A protein and the small-molecule ligand that binds it are described below.
Small molecule (SMILES): CC(=O)N[C@H]1[C@H](O[C@H]2[C@H](O)[C@@H](NC(C)=O)CO[C@@H]2CO)O[C@H](CO)[C@@H](O[C@@H]2O[C@H](CO[C@H]3O[C@H](CO)[C@@H](O)[C@H](O)[C@@H]3O[C@H]3O[C@H](CO)[C@@H](O)[C@H](O)[C@@H]3O)[C@@H](O)[C@H](O[C@H]3O[C@H](CO)[C@@H](O)[C@H](O)[C@@H]3O)[C@@H]2O)[C@@H]1O

Binding-site contacts:
Ligand atom C8 contacts residue NAG1 of chain 2.M at 3.5 Å.
Ligand atom C5 contacts residue ASN416 of chain 2.D at 3.7 Å.
Ligand atom C7 contacts residue ASN416 of chain 2.D at 3.9 Å.
Ligand atom N2 contacts residue ASN416 of chain 2.D at 2.8 Å (h-bond).
Ligand atom C8 contacts residue ASN232 of chain 2.D at 3.5 Å.
Ligand atom C3 contacts residue ASN416 of chain 2.D at 3.8 Å.
Ligand atom C1 contacts residue ASN416 of chain 2.D at 1.4 Å.
Ligand atom O5 contacts residue ASN416 of chain 2.D at 2.4 Å (h-bond).
Ligand atom C4 contacts residue ASN416 of chain 2.D at 4.3 Å.
Ligand atom C7 contacts residue ASN232 of chain 2.D at 4.5 Å.
Ligand atom C2 contacts residue ASN416 of chain 2.D at 2.5 Å.

Sequence of chain 2.D:
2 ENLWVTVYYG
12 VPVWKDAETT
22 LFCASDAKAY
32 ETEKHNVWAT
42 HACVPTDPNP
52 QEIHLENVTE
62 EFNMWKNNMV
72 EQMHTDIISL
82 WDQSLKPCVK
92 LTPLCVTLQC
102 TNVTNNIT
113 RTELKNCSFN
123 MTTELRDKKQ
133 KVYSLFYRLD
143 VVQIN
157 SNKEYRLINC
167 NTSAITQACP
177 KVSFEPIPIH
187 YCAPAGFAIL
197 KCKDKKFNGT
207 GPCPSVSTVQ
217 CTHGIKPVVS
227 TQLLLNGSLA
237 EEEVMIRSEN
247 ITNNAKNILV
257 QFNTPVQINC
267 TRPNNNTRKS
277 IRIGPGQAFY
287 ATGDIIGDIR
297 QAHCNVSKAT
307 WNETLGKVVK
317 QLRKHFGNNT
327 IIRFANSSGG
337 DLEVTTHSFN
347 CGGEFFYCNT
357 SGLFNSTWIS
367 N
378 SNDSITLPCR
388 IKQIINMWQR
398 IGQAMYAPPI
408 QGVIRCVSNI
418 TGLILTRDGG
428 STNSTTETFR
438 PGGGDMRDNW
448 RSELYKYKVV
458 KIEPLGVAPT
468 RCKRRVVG